This protein binds this small molecule.
Small molecule (SMILES): CC(C)[C@H](O)[C@@]1(C=O)NC(=O)[C@H](C)[C@@H]1O

Binding-site contacts:
Ligand atom C14 contacts residue GLY47 of chain 1.N at 3.5 Å.
Ligand atom C15 contacts residue ARG19 of chain 1.N at 4.4 Å.
Ligand atom O10 contacts residue GLY47 of chain 1.N at 3.6 Å (h-bond).
Ligand atom C11 contacts residue LYS33 of chain 1.N at 4.0 Å.
Ligand atom C14 contacts residue THR1 of chain 1.N at 3.5 Å.
Ligand atom C13 contacts residue THR1 of chain 1.N at 3.7 Å.
Ligand atom O12 contacts residue ARG19 of chain 1.N at 4.1 Å.
Ligand atom O12 contacts residue THR1 of chain 1.N at 4.1 Å.
Ligand atom C11 contacts residue THR1 of chain 1.N at 2.9 Å.
Ligand atom O7 contacts residue SER46 of chain 1.N at 3.4 Å.
Ligand atom C5 contacts residue THR1 of chain 1.N at 2.4 Å.
Ligand atom C2 contacts residue THR1 of chain 1.N at 4.4 Å.
Ligand atom O8 contacts residue SER168 of chain 1.N at 4.0 Å.
Ligand atom C3 contacts residue GLY47 of chain 1.N at 3.6 Å.
Ligand atom C11 contacts residue ARG19 of chain 1.N at 4.0 Å.
Ligand atom C6 contacts residue SER46 of chain 1.N at 4.4 Å.
Ligand atom C2 contacts residue THR21 of chain 1.N at 3.8 Å.
Ligand atom O7 contacts residue GLY47 of chain 1.N at 2.9 Å (h-bond).
Ligand atom C5 contacts residue GLY47 of chain 1.N at 4.0 Å.
Ligand atom C14 contacts residue ARG45 of chain 1.N at 4.0 Å.
Ligand atom C6 contacts residue LYS33 of chain 1.N at 4.2 Å.
Ligand atom C13 contacts residue THR20 of chain 1.N at 4.4 Å.
Ligand atom C6 contacts residue GLY47 of chain 1.N at 4.0 Å.
Ligand atom N4 contacts residue THR1 of chain 1.N at 3.6 Å.
Ligand atom C13 contacts residue GLY47 of chain 1.N at 3.8 Å.
Ligand atom O8 contacts residue SER129 of chain 1.N at 3.8 Å.
Ligand atom C11 contacts residue THR20 of chain 1.N at 4.4 Å.
Ligand atom C14 contacts residue SER46 of chain 1.N at 4.1 Å.
Ligand atom C1 contacts residue THR1 of chain 1.N at 3.0 Å.
Ligand atom C9 contacts residue THR21 of chain 1.N at 3.8 Å.
Ligand atom C15 contacts residue ALA49 of chain 1.N at 4.3 Å (hydrophobic).
Ligand atom C1 contacts residue THR21 of chain 1.N at 4.2 Å.
Ligand atom O12 contacts residue THR21 of chain 1.N at 3.5 Å (h-bond).
Ligand atom C15 contacts residue LYS33 of chain 1.N at 4.1 Å.
Ligand atom C15 contacts residue THR20 of chain 1.N at 3.4 Å.
Ligand atom O12 contacts residue THR20 of chain 1.N at 3.5 Å.
Ligand atom O8 contacts residue THR1 of chain 1.N at 2.9 Å (h-bond).
Ligand atom O7 contacts residue THR1 of chain 1.N at 2.3 Å (h-bond).
Ligand atom C6 contacts residue THR1 of chain 1.N at 1.4 Å.
Ligand atom N4 contacts residue GLY47 of chain 1.N at 2.9 Å (h-bond).

Sequence of chain 1.N:
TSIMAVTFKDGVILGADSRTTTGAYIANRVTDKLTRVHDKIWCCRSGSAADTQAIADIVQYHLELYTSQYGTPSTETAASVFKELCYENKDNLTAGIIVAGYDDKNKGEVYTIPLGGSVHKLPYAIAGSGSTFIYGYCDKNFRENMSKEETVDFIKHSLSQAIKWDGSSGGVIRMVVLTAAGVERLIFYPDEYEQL